Sequence of chain 1.Z:
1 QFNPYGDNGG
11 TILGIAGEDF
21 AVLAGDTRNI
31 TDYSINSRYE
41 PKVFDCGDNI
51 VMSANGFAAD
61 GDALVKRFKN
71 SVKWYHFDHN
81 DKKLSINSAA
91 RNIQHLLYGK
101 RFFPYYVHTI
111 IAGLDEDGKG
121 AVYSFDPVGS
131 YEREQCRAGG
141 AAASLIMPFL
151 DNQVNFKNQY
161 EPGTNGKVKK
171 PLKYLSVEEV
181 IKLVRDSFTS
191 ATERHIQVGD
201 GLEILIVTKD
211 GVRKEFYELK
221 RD

The protein below binds the small molecule below.
Small molecule (SMILES): CC1=C(C(=O)N[C@H](C)C(=O)N[C@@H](Cc2c[nH]c3ccccc23)C(=O)N[C@@H](CC2CCCCC2)C(=O)[C@H](C)CO)Cc2ccccc21

Binding-site contacts:
Ligand atom O40 contacts residue TYR170 of chain 1.Y at 3.6 Å (h-bond).
Ligand atom O32 contacts residue THR1 of chain 1.Y at 2.1 Å (h-bond).
Ligand atom O14 contacts residue ALA49 of chain 1.Y at 3.3 Å (h-bond).
Ligand atom C39 contacts residue MES1 of chain 1.LA at 3.7 Å.
Ligand atom C30 contacts residue THR1 of chain 1.Y at 2.7 Å.
Ligand atom C44 contacts residue LYS32 of chain 1.Y at 3.6 Å.
Ligand atom C38 contacts residue TYR170 of chain 1.Y at 3.2 Å (hydrophobic).
Ligand atom N28 contacts residue THR1 of chain 1.Y at 3.6 Å.
Ligand atom C30 contacts residue GLY47 of chain 1.Y at 3.4 Å.
Ligand atom C44 contacts residue VAL31 of chain 1.Y at 3.6 Å (hydrophobic).
Ligand atom O40 contacts residue THR1 of chain 1.Y at 2.8 Å (h-bond).
Ligand atom C31 contacts residue THR1 of chain 1.Y at 1.4 Å.
Ligand atom C29 contacts residue THR1 of chain 1.Y at 2.3 Å.
Ligand atom C11 contacts residue ASP126 of chain 1.Z at 3.7 Å.
Ligand atom C13 contacts residue ALA49 of chain 1.Y at 3.6 Å (hydrophobic).
Ligand atom C12 contacts residue THR21 of chain 1.Y at 3.4 Å.
Ligand atom C39 contacts residue THR1 of chain 1.Y at 2.5 Å.
Ligand atom C45 contacts residue VAL31 of chain 1.Y at 3.5 Å (hydrophobic).
Ligand atom N69 contacts residue GLY47 of chain 1.Y at 3.5 Å.
Ligand atom C17 contacts residue THR21 of chain 1.Y at 3.1 Å.
Ligand atom N69 contacts residue MES1 of chain 1.LA at 3.3 Å (h-bond).
Ligand atom O3 contacts residue ALA22 of chain 1.Y at 3.4 Å.
Ligand atom N28 contacts residue GLY47 of chain 1.Y at 3.1 Å (h-bond).
Ligand atom C37 contacts residue TYR170 of chain 1.Y at 3.8 Å (hydrophobic).
Ligand atom C16 contacts residue THR21 of chain 1.Y at 3.5 Å.
Ligand atom C65 contacts residue GLY47 of chain 1.Y at 3.2 Å.
Ligand atom C38 contacts residue ARG19 of chain 1.Y at 3.5 Å.
Ligand atom N15 contacts residue THR21 of chain 1.Y at 3.0 Å (h-bond).
Ligand atom N1 contacts residue ASP126 of chain 1.Z at 3.1 Å (salt-bridge).
Ligand atom C65 contacts residue MES1 of chain 1.LA at 3.3 Å.
Ligand atom O27 contacts residue THR21 of chain 1.Y at 3.0 Å (h-bond).
Ligand atom C51 contacts residue ASP126 of chain 1.Z at 3.5 Å.
Ligand atom C41 contacts residue THR1 of chain 1.Y at 3.6 Å.
Ligand atom N69 contacts residue GLY48 of chain 1.Y at 3.7 Å.
Ligand atom O32 contacts residue GLY47 of chain 1.Y at 3.0 Å (h-bond).
Ligand atom O32 contacts residue MES1 of chain 1.LA at 3.0 Å (h-bond).
Ligand atom C38 contacts residue THR1 of chain 1.Y at 2.4 Å.
Ligand atom O27 contacts residue ALA20 of chain 1.Y at 3.1 Å.
Ligand atom O40 contacts residue THR21 of chain 1.Y at 3.4 Å (h-bond).
Ligand atom C37 contacts residue THR1 of chain 1.Y at 1.5 Å.

Sequence of chain 1.Y:
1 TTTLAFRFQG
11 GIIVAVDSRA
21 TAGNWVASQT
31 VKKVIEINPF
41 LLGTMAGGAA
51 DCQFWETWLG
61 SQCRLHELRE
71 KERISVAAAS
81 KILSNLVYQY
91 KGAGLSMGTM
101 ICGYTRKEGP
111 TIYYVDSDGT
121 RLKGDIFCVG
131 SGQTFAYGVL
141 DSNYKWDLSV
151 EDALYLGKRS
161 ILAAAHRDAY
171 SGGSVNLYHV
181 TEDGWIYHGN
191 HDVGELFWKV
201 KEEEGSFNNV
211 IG